Binding-site contacts:
Ligand atom O4 contacts residue GLU259 of chain 1.A at 3.2 Å (salt-bridge).
Ligand atom O2 contacts residue ALA280 of chain 1.A at 3.1 Å.
Ligand atom O2 contacts residue THR315 of chain 1.A at 2.6 Å (h-bond).
Ligand atom O4 contacts residue ALA280 of chain 1.A at 4.0 Å.
Ligand atom O2 contacts residue ASP283 of chain 1.A at 3.9 Å.
Ligand atom O3 contacts residue ARG60 of chain 1.A at 4.2 Å.
Ligand atom O3 contacts residue MET347 of chain 1.A at 4.5 Å.
Ligand atom C2 contacts residue GLY282 of chain 1.A at 3.8 Å.
Ligand atom O1 contacts residue MG1 of chain 1.F at 2.2 Å.
Ligand atom C1 contacts residue ALA280 of chain 1.A at 3.8 Å (hydrophobic).
Ligand atom O4 contacts residue ASP283 of chain 1.A at 2.9 Å (salt-bridge).
Ligand atom O2 contacts residue MG1 of chain 1.F at 4.2 Å.
Ligand atom O4 contacts residue GLY282 of chain 1.A at 3.6 Å.
Ligand atom O1 contacts residue LYS257 of chain 1.A at 2.7 Å (salt-bridge).
Ligand atom C1 contacts residue THR315 of chain 1.A at 4.0 Å.
Ligand atom C2 contacts residue THR315 of chain 1.A at 3.5 Å.
Ligand atom O1 contacts residue ALA280 of chain 1.A at 4.3 Å.
Ligand atom O3 contacts residue LYS257 of chain 1.A at 3.7 Å.
Ligand atom O2 contacts residue ARG281 of chain 1.A at 3.4 Å (salt-bridge).
Ligand atom C2 contacts residue ASP283 of chain 1.A at 3.8 Å.
Ligand atom C1 contacts residue LYS257 of chain 1.A at 3.6 Å.
Ligand atom O3 contacts residue MET278 of chain 1.A at 4.3 Å.
Ligand atom O4 contacts residue MG1 of chain 1.F at 2.4 Å.
Ligand atom O1 contacts residue ASP283 of chain 1.A at 4.1 Å.
Ligand atom C1 contacts residue GLU259 of chain 1.A at 3.8 Å.
Ligand atom O1 contacts residue GLU259 of chain 1.A at 3.3 Å (salt-bridge).
Ligand atom C2 contacts residue ALA280 of chain 1.A at 3.5 Å (hydrophobic).
Ligand atom O3 contacts residue THR315 of chain 1.A at 3.5 Å (h-bond).
Ligand atom C2 contacts residue GLU259 of chain 1.A at 3.7 Å.
Ligand atom C1 contacts residue MG1 of chain 1.F at 3.0 Å.
Ligand atom O2 contacts residue GLY282 of chain 1.A at 2.9 Å (h-bond).
Ligand atom O3 contacts residue MG1 of chain 1.F at 4.2 Å.
Ligand atom O3 contacts residue ALA280 of chain 1.A at 4.2 Å.
Ligand atom C2 contacts residue MG1 of chain 1.F at 3.0 Å.
Ligand atom C2 contacts residue ARG281 of chain 1.A at 4.5 Å.

The small molecule below binds the protein below.
Small molecule (SMILES): O=C([O-])C(=O)[O-]

Sequence of chain 1.A:
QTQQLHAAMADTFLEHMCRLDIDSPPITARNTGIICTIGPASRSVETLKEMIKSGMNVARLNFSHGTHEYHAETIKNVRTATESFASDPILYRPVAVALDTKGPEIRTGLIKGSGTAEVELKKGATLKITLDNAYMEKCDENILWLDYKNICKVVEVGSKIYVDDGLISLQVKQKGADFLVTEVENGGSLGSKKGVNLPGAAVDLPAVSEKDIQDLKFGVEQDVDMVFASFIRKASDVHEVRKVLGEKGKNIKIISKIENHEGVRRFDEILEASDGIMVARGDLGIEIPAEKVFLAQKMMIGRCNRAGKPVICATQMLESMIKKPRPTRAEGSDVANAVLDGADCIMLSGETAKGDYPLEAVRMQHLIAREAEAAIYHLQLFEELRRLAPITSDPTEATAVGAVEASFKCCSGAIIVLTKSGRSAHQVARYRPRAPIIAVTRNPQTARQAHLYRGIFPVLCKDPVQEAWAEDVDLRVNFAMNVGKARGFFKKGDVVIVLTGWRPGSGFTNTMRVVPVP